Sequence of chain 10.C:
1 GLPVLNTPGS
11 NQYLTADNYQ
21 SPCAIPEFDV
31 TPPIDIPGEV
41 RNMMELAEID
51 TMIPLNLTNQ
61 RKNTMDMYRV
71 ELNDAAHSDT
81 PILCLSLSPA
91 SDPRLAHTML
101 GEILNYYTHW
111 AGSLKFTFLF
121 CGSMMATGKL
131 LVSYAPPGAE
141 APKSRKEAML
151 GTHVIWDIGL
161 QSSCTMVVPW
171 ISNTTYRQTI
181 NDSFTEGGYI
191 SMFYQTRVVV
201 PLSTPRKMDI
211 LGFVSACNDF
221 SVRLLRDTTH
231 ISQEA

Binding-site contacts:
Ligand atom C7 contacts residue MET132 of chain 10.A at 3.3 Å (hydrophobic).
Ligand atom C6 contacts residue TYR112 of chain 10.A at 3.7 Å (hydrophobic).
Ligand atom C12 contacts residue ILE110 of chain 10.A at 3.8 Å (hydrophobic).
Ligand atom CL3 contacts residue PHE134 of chain 10.A at 3.8 Å.
Ligand atom C17 contacts residue ALA24 of chain 10.C at 3.7 Å (hydrophobic).
Ligand atom O2 contacts residue VAL196 of chain 10.A at 3.4 Å.
Ligand atom C21 contacts residue HIS207 of chain 10.A at 3.6 Å.
Ligand atom O3 contacts residue PHE130 of chain 10.A at 3.6 Å.
Ligand atom C1 contacts residue TYR205 of chain 10.A at 3.8 Å (hydrophobic).
Ligand atom C10 contacts residue TYR159 of chain 10.A at 3.5 Å (hydrophobic).
Ligand atom C16 contacts residue ALA24 of chain 10.C at 3.8 Å (hydrophobic).
Ligand atom C17 contacts residue TYR159 of chain 10.A at 3.7 Å (hydrophobic).
Ligand atom C7 contacts residue PHE237 of chain 10.A at 3.5 Å (hydrophobic).
Ligand atom C12 contacts residue PHE134 of chain 10.A at 3.8 Å (hydrophobic).
Ligand atom C21 contacts residue TYR205 of chain 10.A at 3.8 Å (hydrophobic).
Ligand atom O1 contacts residue ILE110 of chain 10.A at 3.7 Å.
Ligand atom C4 contacts residue MET132 of chain 10.A at 3.8 Å (hydrophobic).
Ligand atom C9 contacts residue PHE237 of chain 10.A at 3.7 Å (hydrophobic).
Ligand atom C9 contacts residue VAL199 of chain 10.A at 3.6 Å (hydrophobic).
Ligand atom C16 contacts residue TYR159 of chain 10.A at 3.8 Å (hydrophobic).
Ligand atom CL2 contacts residue ALA24 of chain 10.C at 3.5 Å.
Ligand atom C13 contacts residue ILE110 of chain 10.A at 3.7 Å (hydrophobic).
Ligand atom C8 contacts residue MET132 of chain 10.A at 3.4 Å (hydrophobic).
Ligand atom C20 contacts residue ILE194 of chain 10.A at 3.8 Å (hydrophobic).
Ligand atom O3 contacts residue TYR112 of chain 10.A at 3.6 Å.
Ligand atom O1 contacts residue MET132 of chain 10.A at 3.7 Å.
Ligand atom C19 contacts residue LEU240 of chain 10.A at 3.8 Å (hydrophobic).
Ligand atom C3 contacts residue MET132 of chain 10.A at 3.7 Å (hydrophobic).
Ligand atom C5 contacts residue TYR112 of chain 10.A at 3.5 Å (hydrophobic).
Ligand atom O1 contacts residue PHE237 of chain 10.A at 3.8 Å.
Ligand atom CL2 contacts residue TYR159 of chain 10.A at 3.6 Å.
Ligand atom C11 contacts residue ILE110 of chain 10.A at 3.8 Å (hydrophobic).
Ligand atom C21 contacts residue SER128 of chain 10.A at 3.8 Å.
Ligand atom CL3 contacts residue LEU240 of chain 10.A at 3.8 Å.
Ligand atom C2 contacts residue PHE237 of chain 10.A at 3.6 Å (hydrophobic).
Ligand atom C13 contacts residue PHE134 of chain 10.A at 3.7 Å (hydrophobic).
Ligand atom C13 contacts residue MET132 of chain 10.A at 3.4 Å (hydrophobic).
Ligand atom C20 contacts residue LEU240 of chain 10.A at 3.8 Å (hydrophobic).
Ligand atom CL2 contacts residue ILE25 of chain 10.C at 3.4 Å.
Ligand atom C14 contacts residue TYR159 of chain 10.A at 3.5 Å (hydrophobic).

Sequence of chain 10.A:
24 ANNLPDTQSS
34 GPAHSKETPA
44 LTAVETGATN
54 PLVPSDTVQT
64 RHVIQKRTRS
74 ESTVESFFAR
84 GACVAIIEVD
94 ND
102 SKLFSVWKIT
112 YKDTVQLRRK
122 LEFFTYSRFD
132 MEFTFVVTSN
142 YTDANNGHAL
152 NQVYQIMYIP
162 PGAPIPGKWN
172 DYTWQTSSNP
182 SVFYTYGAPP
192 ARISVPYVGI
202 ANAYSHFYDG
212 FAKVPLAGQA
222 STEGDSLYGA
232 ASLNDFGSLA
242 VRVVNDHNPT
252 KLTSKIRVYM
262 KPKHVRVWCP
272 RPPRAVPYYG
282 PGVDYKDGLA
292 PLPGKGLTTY

The small molecule below binds the protein below.
Small molecule (SMILES): COc1ccc(OCc2ccc(COc3c(Cl)cccc3Cl)cc2)c(Cl)c1